Binding-site contacts:
Ligand atom OAD contacts residue LYS15 of chain 1.B at 3.5 Å (salt-bridge).
Ligand atom FAE contacts residue SER117 of chain 1.B at 3.2 Å.
Ligand atom CAG contacts residue LEU110 of chain 1.B at 3.7 Å (hydrophobic).
Ligand atom FAT contacts residue ALA108 of chain 2.B at 3.5 Å.
Ligand atom CAJ contacts residue FHI1 of chain 2.D at 1.1 Å.
Ligand atom CAG contacts residue FHI1 of chain 2.D at 0.9 Å.
Ligand atom CAQ contacts residue THR119 of chain 2.B at 3.1 Å.
Ligand atom IAS contacts residue ALA108 of chain 2.B at 3.4 Å.
Ligand atom IAS contacts residue LEU17 of chain 1.B at 3.8 Å.
Ligand atom CAC contacts residue FHI1 of chain 2.D at 0.3 Å.
Ligand atom OAB contacts residue FHI1 of chain 2.D at 1.0 Å.
Ligand atom CAR contacts residue LEU17 of chain 1.B at 2.9 Å (hydrophobic).
Ligand atom CAP contacts residue LEU17 of chain 1.B at 3.3 Å (hydrophobic).
Ligand atom CAK contacts residue ALA108 of chain 2.B at 3.6 Å (hydrophobic).
Ligand atom OAD contacts residue FHI1 of chain 2.D at 1.3 Å (h-bond).
Ligand atom CAR contacts residue THR119 of chain 2.B at 3.6 Å.
Ligand atom CAF contacts residue FHI1 of chain 2.D at 0.5 Å.
Ligand atom OAL contacts residue FHI1 of chain 2.D at 1.9 Å (h-bond).
Ligand atom CAN contacts residue FHI1 of chain 2.D at 0.9 Å.
Ligand atom CAQ contacts residue LEU17 of chain 1.B at 2.9 Å (hydrophobic).
Ligand atom IAS contacts residue THR119 of chain 2.B at 3.4 Å.
Ligand atom CAQ contacts residue FHI1 of chain 2.D at 3.2 Å.
Ligand atom CAJ contacts residue LEU17 of chain 1.B at 3.7 Å (hydrophobic).
Ligand atom FAE contacts residue FHI1 of chain 2.D at 1.8 Å.
Ligand atom CAH contacts residue FHI1 of chain 2.D at 1.1 Å.
Ligand atom CAM contacts residue FHI1 of chain 2.D at 0.5 Å.
Ligand atom CAP contacts residue FHI1 of chain 2.D at 2.1 Å.
Ligand atom FAE contacts residue LEU110 of chain 2.B at 3.3 Å.
Ligand atom CAI contacts residue LEU17 of chain 1.B at 3.7 Å (hydrophobic).
Ligand atom CAK contacts residue FHI1 of chain 2.D at 1.6 Å.
Ligand atom OAD contacts residue LYS15 of chain 2.B at 3.5 Å (salt-bridge).
Ligand atom CAR contacts residue FHI1 of chain 2.D at 2.9 Å.
Ligand atom FAT contacts residue FHI1 of chain 2.D at 1.1 Å.
Ligand atom CAM contacts residue LEU110 of chain 2.B at 3.7 Å (hydrophobic).
Ligand atom CAO contacts residue FHI1 of chain 2.D at 1.4 Å.
Ligand atom IAS contacts residue VAL121 of chain 2.B at 3.3 Å.
Ligand atom CAQ contacts residue ALA108 of chain 2.B at 3.1 Å (hydrophobic).
Ligand atom CAI contacts residue FHI1 of chain 2.D at 0.9 Å.
Ligand atom CAK contacts residue LEU17 of chain 1.B at 3.3 Å (hydrophobic).
Ligand atom CAR contacts residue ALA108 of chain 2.B at 3.0 Å (hydrophobic).

Sequence of chain 1.B:
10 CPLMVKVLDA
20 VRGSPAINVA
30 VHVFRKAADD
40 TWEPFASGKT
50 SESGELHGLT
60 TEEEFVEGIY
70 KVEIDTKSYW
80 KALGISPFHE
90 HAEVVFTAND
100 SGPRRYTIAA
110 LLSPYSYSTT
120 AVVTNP

Sequence of chain 2.B:
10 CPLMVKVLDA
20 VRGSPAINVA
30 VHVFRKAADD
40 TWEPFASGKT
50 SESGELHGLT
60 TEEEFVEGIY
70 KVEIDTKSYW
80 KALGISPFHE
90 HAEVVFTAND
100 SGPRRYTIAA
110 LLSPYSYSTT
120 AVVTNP

This protein binds this small molecule.
Small molecule (SMILES): O=C(O)c1cc(-c2ccc(F)cc2F)cc(I)c1O